Sequence of chain 58.C:
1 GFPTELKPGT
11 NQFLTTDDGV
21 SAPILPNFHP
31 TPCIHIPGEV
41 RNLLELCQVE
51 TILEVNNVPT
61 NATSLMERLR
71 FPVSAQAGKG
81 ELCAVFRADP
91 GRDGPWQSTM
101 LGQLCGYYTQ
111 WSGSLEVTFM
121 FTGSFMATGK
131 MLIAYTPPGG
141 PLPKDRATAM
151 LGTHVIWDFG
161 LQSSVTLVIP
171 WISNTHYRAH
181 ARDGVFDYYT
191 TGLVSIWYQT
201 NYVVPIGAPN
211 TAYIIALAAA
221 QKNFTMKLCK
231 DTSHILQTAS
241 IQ

Binding-site contacts:
Ligand atom CAM contacts residue PHE155 of chain 57.A at 3.8 Å (hydrophobic).
Ligand atom CAR contacts residue TYR201 of chain 57.A at 3.2 Å (hydrophobic).
Ligand atom CAA contacts residue TYR153 of chain 57.A at 3.9 Å (hydrophobic).
Ligand atom CAK contacts residue PHE155 of chain 57.A at 2.9 Å (hydrophobic).
Ligand atom CAS contacts residue ASN228 of chain 57.A at 3.8 Å.
Ligand atom CAR contacts residue ASN228 of chain 57.A at 3.7 Å.
Ligand atom OAV contacts residue VAL190 of chain 57.A at 3.9 Å.
Ligand atom CAA contacts residue PRO177 of chain 57.A at 3.5 Å (hydrophobic).
Ligand atom CAA contacts residue SER178 of chain 57.A at 3.5 Å.
Ligand atom NAC contacts residue ALA275 of chain 57.A at 3.5 Å.
Ligand atom CAH contacts residue VAL192 of chain 57.A at 3.5 Å (hydrophobic).
Ligand atom CAY contacts residue THR114 of chain 57.A at 3.8 Å.
Ligand atom CAB contacts residue PHE135 of chain 57.A at 3.8 Å (hydrophobic).
Ligand atom CAF contacts residue TRP203 of chain 57.A at 3.7 Å (hydrophobic).
Ligand atom NAT contacts residue PHE155 of chain 57.A at 3.6 Å.
Ligand atom CAE contacts residue PHE137 of chain 57.A at 3.9 Å (hydrophobic).
Ligand atom CBA contacts residue ILE111 of chain 57.A at 3.7 Å (hydrophobic).
Ligand atom CAH contacts residue PHE135 of chain 57.A at 3.4 Å (hydrophobic).
Ligand atom CAF contacts residue GLN202 of chain 57.A at 3.5 Å.
Ligand atom CAI contacts residue PHE155 of chain 57.A at 3.1 Å (hydrophobic).
Ligand atom CAJ contacts residue VAL192 of chain 57.A at 3.7 Å (hydrophobic).
Ligand atom CAJ contacts residue PHE135 of chain 57.A at 3.1 Å (hydrophobic).
Ligand atom NBE contacts residue TRP203 of chain 57.A at 3.8 Å.
Ligand atom OAD contacts residue ASP112 of chain 57.A at 3.4 Å.
Ligand atom CAZ contacts residue VAL192 of chain 57.A at 3.6 Å (hydrophobic).
Ligand atom CBB contacts residue ASN228 of chain 57.A at 3.7 Å.
Ligand atom CAA contacts residue VAL179 of chain 57.A at 3.1 Å (hydrophobic).
Ligand atom OAW contacts residue ILE111 of chain 57.A at 3.2 Å.
Ligand atom NAC contacts residue THR114 of chain 57.A at 3.1 Å (h-bond).
Ligand atom CAQ contacts residue ILE113 of chain 57.A at 3.9 Å (hydrophobic).
Ligand atom CAM contacts residue PRO177 of chain 57.A at 3.6 Å (hydrophobic).
Ligand atom CAN contacts residue PHE135 of chain 57.A at 3.4 Å (hydrophobic).
Ligand atom CAL contacts residue THR114 of chain 57.A at 3.8 Å.
Ligand atom OAD contacts residue ILE113 of chain 57.A at 3.1 Å (h-bond).
Ligand atom CAB contacts residue PHE131 of chain 57.A at 3.8 Å (hydrophobic).
Ligand atom OAW contacts residue MET195 of chain 57.A at 3.5 Å.
Ligand atom CAG contacts residue ASN228 of chain 57.A at 3.3 Å.
Ligand atom CAF contacts residue ASN228 of chain 57.A at 3.8 Å.
Ligand atom CAS contacts residue TYR201 of chain 57.A at 3.7 Å (hydrophobic).
Ligand atom CAG contacts residue GLN202 of chain 57.A at 3.5 Å.

This small molecule binds to this protein.
Small molecule (SMILES): CCO/N=C/c1ccc(OCC[C@@H](C)CCN2CCN(c3ccnc(N)c3)C2=O)cc1

Sequence of chain 57.C:
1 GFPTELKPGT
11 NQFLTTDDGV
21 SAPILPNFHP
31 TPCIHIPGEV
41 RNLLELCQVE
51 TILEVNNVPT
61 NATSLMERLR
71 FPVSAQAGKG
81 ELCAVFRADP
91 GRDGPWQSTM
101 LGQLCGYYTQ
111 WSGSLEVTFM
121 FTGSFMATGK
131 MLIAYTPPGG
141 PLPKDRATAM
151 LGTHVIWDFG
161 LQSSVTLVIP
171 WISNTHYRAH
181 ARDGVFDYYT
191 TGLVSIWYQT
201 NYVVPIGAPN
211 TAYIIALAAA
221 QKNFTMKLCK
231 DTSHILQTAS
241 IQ

Sequence of chain 57.A:
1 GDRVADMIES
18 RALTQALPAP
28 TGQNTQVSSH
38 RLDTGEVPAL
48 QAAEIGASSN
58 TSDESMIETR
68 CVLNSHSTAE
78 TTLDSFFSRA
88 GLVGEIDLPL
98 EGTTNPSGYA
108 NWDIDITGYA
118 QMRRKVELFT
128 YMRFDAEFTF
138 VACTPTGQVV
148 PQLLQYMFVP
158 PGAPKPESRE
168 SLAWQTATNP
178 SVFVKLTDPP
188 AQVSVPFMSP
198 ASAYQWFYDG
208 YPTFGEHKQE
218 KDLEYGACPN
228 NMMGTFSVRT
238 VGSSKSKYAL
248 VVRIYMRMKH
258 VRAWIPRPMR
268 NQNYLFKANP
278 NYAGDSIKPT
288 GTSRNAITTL